A small-molecule ligand and the protein it binds are described below.
Small molecule (SMILES): CC(=O)N[C@H]1[C@H](O[C@H]2[C@H](O)[C@@H](NC(C)=O)CO[C@@H]2CO)O[C@H](CO)[C@@H](O)[C@@H]1O

Binding-site contacts:
Ligand atom C7 contacts residue ASN631 of chain 1.A at 3.7 Å.
Ligand atom C1 contacts residue ASN631 of chain 1.A at 1.4 Å.
Ligand atom N2 contacts residue ASN631 of chain 1.A at 2.9 Å (h-bond).
Ligand atom C4 contacts residue ASN631 of chain 1.A at 4.2 Å.
Ligand atom O7 contacts residue ASN631 of chain 1.A at 4.1 Å.
Ligand atom C5 contacts residue ASN631 of chain 1.A at 3.7 Å.
Ligand atom C3 contacts residue ASN631 of chain 1.A at 3.8 Å.
Ligand atom O5 contacts residue ASN631 of chain 1.A at 2.4 Å (h-bond).
Ligand atom C2 contacts residue ASN631 of chain 1.A at 2.4 Å.

Sequence of chain 1.A:
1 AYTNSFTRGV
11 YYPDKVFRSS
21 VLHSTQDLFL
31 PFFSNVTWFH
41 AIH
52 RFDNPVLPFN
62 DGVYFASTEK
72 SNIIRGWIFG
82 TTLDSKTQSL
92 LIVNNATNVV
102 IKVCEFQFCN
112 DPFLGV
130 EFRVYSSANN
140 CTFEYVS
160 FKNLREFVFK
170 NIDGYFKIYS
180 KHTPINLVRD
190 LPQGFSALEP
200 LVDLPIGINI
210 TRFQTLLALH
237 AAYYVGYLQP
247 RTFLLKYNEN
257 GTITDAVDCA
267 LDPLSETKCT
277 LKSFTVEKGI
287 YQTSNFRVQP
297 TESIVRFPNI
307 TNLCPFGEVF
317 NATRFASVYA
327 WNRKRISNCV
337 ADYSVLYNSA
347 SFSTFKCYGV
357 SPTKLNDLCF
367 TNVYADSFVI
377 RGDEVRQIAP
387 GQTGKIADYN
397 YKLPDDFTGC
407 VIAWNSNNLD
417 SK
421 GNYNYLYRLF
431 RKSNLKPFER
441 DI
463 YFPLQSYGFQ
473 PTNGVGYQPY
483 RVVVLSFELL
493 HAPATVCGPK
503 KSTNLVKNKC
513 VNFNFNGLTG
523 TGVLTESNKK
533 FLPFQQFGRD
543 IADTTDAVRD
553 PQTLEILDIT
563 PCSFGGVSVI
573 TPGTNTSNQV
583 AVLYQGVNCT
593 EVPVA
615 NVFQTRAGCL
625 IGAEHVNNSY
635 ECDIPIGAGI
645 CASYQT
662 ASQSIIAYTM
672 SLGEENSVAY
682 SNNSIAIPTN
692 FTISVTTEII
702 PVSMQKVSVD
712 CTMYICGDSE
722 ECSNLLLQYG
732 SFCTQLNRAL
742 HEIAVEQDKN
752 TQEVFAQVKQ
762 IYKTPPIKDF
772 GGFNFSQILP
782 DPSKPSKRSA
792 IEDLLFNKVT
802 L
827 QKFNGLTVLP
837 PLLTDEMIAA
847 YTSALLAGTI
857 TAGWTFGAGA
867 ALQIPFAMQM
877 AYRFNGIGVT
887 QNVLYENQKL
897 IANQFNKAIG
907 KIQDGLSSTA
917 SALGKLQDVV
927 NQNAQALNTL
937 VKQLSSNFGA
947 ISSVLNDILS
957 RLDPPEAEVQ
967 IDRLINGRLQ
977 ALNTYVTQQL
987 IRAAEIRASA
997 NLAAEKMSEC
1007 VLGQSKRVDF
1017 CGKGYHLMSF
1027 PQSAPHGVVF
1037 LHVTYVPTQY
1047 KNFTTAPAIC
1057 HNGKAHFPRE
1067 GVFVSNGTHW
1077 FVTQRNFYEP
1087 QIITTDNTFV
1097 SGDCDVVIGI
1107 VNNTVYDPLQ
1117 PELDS